A protein and the small-molecule ligand that binds it are described below.
Small molecule (SMILES): CC(=O)N[C@@H]1[C@@H](O)[C@H](O)[C@@H](CO)O[C@H]1O

Sequence of chain 1.A:
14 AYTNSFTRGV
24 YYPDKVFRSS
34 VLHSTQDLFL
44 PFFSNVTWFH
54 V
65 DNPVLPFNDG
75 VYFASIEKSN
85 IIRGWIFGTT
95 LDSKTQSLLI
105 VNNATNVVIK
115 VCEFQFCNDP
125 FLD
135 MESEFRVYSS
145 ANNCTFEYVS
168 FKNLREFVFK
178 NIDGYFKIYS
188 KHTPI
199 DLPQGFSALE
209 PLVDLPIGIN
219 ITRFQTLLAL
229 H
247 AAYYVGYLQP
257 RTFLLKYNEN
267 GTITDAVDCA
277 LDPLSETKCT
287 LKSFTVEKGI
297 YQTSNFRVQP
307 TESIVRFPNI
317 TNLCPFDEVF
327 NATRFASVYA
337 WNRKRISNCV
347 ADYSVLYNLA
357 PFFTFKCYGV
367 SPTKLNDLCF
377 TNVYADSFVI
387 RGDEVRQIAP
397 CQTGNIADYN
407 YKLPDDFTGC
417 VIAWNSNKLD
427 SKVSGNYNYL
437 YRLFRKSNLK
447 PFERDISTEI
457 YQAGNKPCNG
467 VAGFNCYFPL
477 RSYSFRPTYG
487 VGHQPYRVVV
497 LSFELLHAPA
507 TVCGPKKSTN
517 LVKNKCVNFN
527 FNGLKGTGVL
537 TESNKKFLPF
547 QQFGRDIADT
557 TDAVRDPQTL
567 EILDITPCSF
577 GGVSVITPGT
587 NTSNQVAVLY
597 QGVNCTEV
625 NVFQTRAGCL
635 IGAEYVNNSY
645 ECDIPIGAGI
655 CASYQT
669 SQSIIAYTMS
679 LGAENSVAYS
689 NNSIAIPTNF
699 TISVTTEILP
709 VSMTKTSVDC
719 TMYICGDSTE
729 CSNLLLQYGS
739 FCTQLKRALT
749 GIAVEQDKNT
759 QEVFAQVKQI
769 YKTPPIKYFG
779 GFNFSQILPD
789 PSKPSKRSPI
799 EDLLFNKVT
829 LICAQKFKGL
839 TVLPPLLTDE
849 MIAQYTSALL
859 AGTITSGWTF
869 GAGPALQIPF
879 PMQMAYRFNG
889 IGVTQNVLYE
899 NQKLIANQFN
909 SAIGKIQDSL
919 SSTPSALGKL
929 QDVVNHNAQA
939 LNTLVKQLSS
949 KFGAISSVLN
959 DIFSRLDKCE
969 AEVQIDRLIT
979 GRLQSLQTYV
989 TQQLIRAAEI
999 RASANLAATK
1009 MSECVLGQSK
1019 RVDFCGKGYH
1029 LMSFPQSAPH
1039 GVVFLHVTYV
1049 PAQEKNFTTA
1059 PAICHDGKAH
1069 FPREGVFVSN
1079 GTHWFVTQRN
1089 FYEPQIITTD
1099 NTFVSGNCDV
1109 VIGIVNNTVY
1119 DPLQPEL

Binding-site contacts:
Ligand atom C6 contacts residue THR220 of chain 1.A at 4.3 Å.
Ligand atom O7 contacts residue ASN218 of chain 1.A at 4.2 Å.
Ligand atom C4 contacts residue ASN218 of chain 1.A at 4.2 Å.
Ligand atom C1 contacts residue THR93 of chain 1.A at 4.4 Å.
Ligand atom C7 contacts residue ASN218 of chain 1.A at 3.8 Å.
Ligand atom N2 contacts residue ASN218 of chain 1.A at 2.9 Å (h-bond).
Ligand atom C1 contacts residue ASN218 of chain 1.A at 1.4 Å.
Ligand atom O7 contacts residue GLU449 of chain 1.G at 4.0 Å.
Ligand atom C5 contacts residue ASN218 of chain 1.A at 3.7 Å.
Ligand atom O5 contacts residue ASN218 of chain 1.A at 2.4 Å (h-bond).
Ligand atom O5 contacts residue THR93 of chain 1.A at 3.9 Å.
Ligand atom C8 contacts residue GLU449 of chain 1.G at 3.7 Å.
Ligand atom C3 contacts residue ASN218 of chain 1.A at 3.8 Å.
Ligand atom C2 contacts residue ASN218 of chain 1.A at 2.5 Å.

Sequence of chain 1.G:
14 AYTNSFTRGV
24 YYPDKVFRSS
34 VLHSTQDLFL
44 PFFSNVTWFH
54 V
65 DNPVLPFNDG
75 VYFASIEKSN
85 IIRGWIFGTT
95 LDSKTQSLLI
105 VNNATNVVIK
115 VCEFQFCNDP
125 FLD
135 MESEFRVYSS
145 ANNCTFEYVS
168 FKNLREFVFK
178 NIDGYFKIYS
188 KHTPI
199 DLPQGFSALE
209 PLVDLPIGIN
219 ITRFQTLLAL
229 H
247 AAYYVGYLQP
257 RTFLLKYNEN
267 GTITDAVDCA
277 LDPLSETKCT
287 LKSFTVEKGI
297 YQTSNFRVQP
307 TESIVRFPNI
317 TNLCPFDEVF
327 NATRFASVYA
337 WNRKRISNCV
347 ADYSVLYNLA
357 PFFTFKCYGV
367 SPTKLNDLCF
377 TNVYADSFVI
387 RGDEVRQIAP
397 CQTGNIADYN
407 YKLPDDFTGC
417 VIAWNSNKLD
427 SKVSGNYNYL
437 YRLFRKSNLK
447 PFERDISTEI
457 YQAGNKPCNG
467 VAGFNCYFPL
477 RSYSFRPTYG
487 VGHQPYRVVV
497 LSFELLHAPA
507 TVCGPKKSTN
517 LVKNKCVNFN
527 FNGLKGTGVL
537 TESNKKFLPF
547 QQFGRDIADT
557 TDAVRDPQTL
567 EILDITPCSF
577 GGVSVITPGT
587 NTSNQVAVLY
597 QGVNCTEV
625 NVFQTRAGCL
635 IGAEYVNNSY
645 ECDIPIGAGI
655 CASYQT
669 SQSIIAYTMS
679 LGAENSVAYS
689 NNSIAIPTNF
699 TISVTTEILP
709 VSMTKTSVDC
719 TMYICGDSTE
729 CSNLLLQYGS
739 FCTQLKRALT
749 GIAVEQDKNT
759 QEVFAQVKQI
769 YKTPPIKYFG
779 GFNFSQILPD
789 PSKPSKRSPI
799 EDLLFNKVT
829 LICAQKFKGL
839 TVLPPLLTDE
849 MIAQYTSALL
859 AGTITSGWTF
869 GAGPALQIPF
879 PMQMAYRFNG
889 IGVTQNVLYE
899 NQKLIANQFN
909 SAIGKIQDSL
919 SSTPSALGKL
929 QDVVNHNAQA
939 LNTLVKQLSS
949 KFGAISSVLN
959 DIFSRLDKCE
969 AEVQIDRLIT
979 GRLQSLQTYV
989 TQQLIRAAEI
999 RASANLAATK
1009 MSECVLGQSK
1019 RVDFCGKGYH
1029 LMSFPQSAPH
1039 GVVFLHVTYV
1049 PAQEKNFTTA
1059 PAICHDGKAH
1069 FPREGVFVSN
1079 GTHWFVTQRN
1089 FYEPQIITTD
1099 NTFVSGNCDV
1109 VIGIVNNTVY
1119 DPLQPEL